The small molecule below binds the protein below.
Small molecule (SMILES): C[C@H](NC(=O)[C@H](Cc1ccc(OCc2ccccc2)cc1)NC(=O)CCCCCN)C(=O)N[C@@H](C[C@]1(O)C(=O)Nc2ccccc21)C(=O)NCc1ccccc1

Binding-site contacts:
Ligand atom OG contacts residue THR21 of chain 1.V at 3.0 Å (h-bond).
Ligand atom C5 contacts residue CYS31 of chain 1.V at 3.7 Å (hydrophobic).
Ligand atom O contacts residue LEU126 of chain 1.W at 3.8 Å.
Ligand atom C53 contacts residue PHE100 of chain 1.W at 3.8 Å (hydrophobic).
Ligand atom CB contacts residue ALA49 of chain 1.V at 3.9 Å (hydrophobic).
Ligand atom O contacts residue THR48 of chain 1.V at 3.7 Å.
Ligand atom CD2 contacts residue LEU126 of chain 1.W at 3.6 Å (hydrophobic).
Ligand atom CD2 contacts residue ILE127 of chain 1.W at 3.6 Å (hydrophobic).
Ligand atom N contacts residue THR21 of chain 1.V at 3.1 Å (h-bond).
Ligand atom C contacts residue GLY47 of chain 1.V at 3.9 Å.
Ligand atom N contacts residue ALA49 of chain 1.V at 3.6 Å.
Ligand atom O contacts residue SER20 of chain 1.V at 3.3 Å (h-bond).
Ligand atom CE3 contacts residue THR21 of chain 1.V at 3.8 Å.
Ligand atom CA contacts residue GLY47 of chain 1.V at 3.3 Å.
Ligand atom C5 contacts residue ALA49 of chain 1.V at 3.9 Å (hydrophobic).
Ligand atom C55 contacts residue PRO102 of chain 1.W at 3.9 Å (hydrophobic).
Ligand atom C6 contacts residue SER20 of chain 1.V at 3.6 Å.
Ligand atom CE2 contacts residue ILE127 of chain 1.W at 3.9 Å (hydrophobic).
Ligand atom CB contacts residue ASP125 of chain 1.W at 3.8 Å.
Ligand atom N contacts residue ASP125 of chain 1.W at 3.3 Å (salt-bridge).
Ligand atom C1 contacts residue ALA49 of chain 1.V at 3.7 Å (hydrophobic).
Ligand atom C2 contacts residue LYS33 of chain 1.V at 3.7 Å.
Ligand atom C6 contacts residue CYS31 of chain 1.V at 3.6 Å (hydrophobic).
Ligand atom CZ3 contacts residue TYR33 of chain 1.L at 3.6 Å (hydrophobic).
Ligand atom C contacts residue THR21 of chain 1.V at 3.9 Å.
Ligand atom C3 contacts residue LEU126 of chain 1.W at 3.7 Å (hydrophobic).
Ligand atom C6 contacts residue ALA49 of chain 1.V at 3.6 Å (hydrophobic).
Ligand atom C3 contacts residue LYS33 of chain 1.V at 3.7 Å.
Ligand atom C53 contacts residue PRO102 of chain 1.W at 3.8 Å (hydrophobic).
Ligand atom C52 contacts residue PHE100 of chain 1.W at 3.7 Å (hydrophobic).
Ligand atom O contacts residue ALA49 of chain 1.V at 3.1 Å (h-bond).
Ligand atom N contacts residue GLY47 of chain 1.V at 3.5 Å (h-bond).
Ligand atom C4 contacts residue ALA32 of chain 1.V at 3.7 Å (hydrophobic).
Ligand atom CE2 contacts residue LEU126 of chain 1.W at 3.8 Å (hydrophobic).
Ligand atom CB contacts residue GLY47 of chain 1.V at 3.7 Å.
Ligand atom CA contacts residue THR21 of chain 1.V at 3.9 Å.
Ligand atom CA contacts residue THR21 of chain 1.V at 3.8 Å.
Ligand atom C54 contacts residue PRO102 of chain 1.W at 3.7 Å (hydrophobic).
Ligand atom C contacts residue THR1 of chain 1.V at 3.5 Å.
Ligand atom O contacts residue THR21 of chain 1.V at 2.8 Å (h-bond).

Sequence of chain 1.L:
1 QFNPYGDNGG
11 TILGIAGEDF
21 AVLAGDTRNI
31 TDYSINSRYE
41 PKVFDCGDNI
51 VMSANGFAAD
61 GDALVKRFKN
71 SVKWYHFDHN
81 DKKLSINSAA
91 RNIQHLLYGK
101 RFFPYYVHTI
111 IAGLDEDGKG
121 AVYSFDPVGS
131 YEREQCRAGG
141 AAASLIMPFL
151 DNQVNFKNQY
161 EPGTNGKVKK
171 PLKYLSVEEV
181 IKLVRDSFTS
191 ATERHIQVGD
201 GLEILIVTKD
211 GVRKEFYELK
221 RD

Sequence of chain 1.W:
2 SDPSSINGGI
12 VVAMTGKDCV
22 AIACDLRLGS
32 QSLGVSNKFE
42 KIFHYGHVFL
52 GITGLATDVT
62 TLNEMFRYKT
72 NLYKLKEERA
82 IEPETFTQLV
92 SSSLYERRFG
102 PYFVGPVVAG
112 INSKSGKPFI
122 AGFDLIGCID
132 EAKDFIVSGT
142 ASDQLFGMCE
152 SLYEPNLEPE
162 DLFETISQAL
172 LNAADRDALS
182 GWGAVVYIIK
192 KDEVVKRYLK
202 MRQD

Sequence of chain 1.V:
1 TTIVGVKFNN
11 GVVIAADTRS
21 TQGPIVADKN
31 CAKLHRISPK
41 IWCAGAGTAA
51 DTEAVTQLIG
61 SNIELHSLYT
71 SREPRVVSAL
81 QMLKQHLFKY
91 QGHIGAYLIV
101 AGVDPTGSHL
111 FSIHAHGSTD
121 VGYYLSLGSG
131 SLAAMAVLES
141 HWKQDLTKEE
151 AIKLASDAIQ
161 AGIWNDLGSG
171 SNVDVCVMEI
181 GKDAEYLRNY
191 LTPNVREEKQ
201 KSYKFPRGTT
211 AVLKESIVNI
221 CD